Sequence of chain 10.B:
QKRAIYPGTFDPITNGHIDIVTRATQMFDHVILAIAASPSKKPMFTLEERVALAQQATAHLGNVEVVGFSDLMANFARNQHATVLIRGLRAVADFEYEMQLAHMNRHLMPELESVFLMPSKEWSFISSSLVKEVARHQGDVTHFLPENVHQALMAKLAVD

The protein below binds the small molecule below.
Small molecule (SMILES): CC(C)(CO)[C@@H](O)C(=O)NCCc1nc2cccc(O)c2[nH]1

Binding-site contacts:
Ligand atom O15 contacts residue MET74 of chain 10.B at 3.1 Å.
Ligand atom C21 contacts residue GLY9 of chain 10.B at 3.8 Å.
Ligand atom C3 contacts residue MET74 of chain 10.B at 3.9 Å (hydrophobic).
Ligand atom C3 contacts residue PHE70 of chain 10.B at 3.9 Å (hydrophobic).
Ligand atom O13 contacts residue MET74 of chain 10.B at 3.6 Å (h-bond).
Ligand atom C1 contacts residue MET74 of chain 10.B at 3.8 Å (hydrophobic).
Ligand atom C2 contacts residue MET74 of chain 10.B at 3.9 Å (hydrophobic).
Ligand atom O22 contacts residue ARG88 of chain 10.B at 3.3 Å (salt-bridge).
Ligand atom C5 contacts residue ASN106 of chain 10.B at 3.1 Å.
Ligand atom C19 contacts residue THR10 of chain 10.B at 3.8 Å.
Ligand atom O13 contacts residue LEU73 of chain 10.B at 3.6 Å.
Ligand atom O22 contacts residue TYR98 of chain 10.B at 3.5 Å (h-bond).
Ligand atom C2 contacts residue ASP72 of chain 10.B at 3.9 Å.
Ligand atom C10 contacts residue ASN106 of chain 10.B at 3.2 Å.
Ligand atom O22 contacts residue LEU102 of chain 10.B at 3.4 Å.
Ligand atom C7 contacts residue LEU131 of chain 9.B at 3.9 Å (hydrophobic).
Ligand atom O17 contacts residue TYR98 of chain 10.B at 3.8 Å.
Ligand atom C19 contacts residue GLY9 of chain 10.B at 3.8 Å.
Ligand atom C6 contacts residue LEU102 of chain 10.B at 3.7 Å (hydrophobic).
Ligand atom C5 contacts residue MET105 of chain 10.B at 3.9 Å (hydrophobic).
Ligand atom O13 contacts residue LEU109 of chain 10.B at 3.9 Å.
Ligand atom C20 contacts residue ARG88 of chain 10.B at 3.6 Å.
Ligand atom N11 contacts residue LEU73 of chain 10.B at 3.4 Å.
Ligand atom C9 contacts residue MET74 of chain 10.B at 3.9 Å (hydrophobic).
Ligand atom C19 contacts residue ALA37 of chain 10.B at 4.0 Å (hydrophobic).
Ligand atom N11 contacts residue MET74 of chain 10.B at 3.0 Å (h-bond).
Ligand atom C5 contacts residue LEU109 of chain 10.B at 3.8 Å (hydrophobic).
Ligand atom C1 contacts residue LEU73 of chain 10.B at 3.9 Å (hydrophobic).
Ligand atom O13 contacts residue ASN106 of chain 10.B at 2.7 Å (h-bond).
Ligand atom C10 contacts residue LEU73 of chain 10.B at 3.6 Å (hydrophobic).
Ligand atom C7 contacts residue LEU102 of chain 10.B at 3.8 Å (hydrophobic).
Ligand atom C21 contacts residue PRO8 of chain 10.B at 3.8 Å (hydrophobic).
Ligand atom C6 contacts residue VAL135 of chain 9.B at 3.5 Å (hydrophobic).
Ligand atom C21 contacts residue ARG88 of chain 10.B at 3.3 Å.
Ligand atom C6 contacts residue MET105 of chain 10.B at 3.8 Å (hydrophobic).
Ligand atom C7 contacts residue VAL135 of chain 9.B at 3.8 Å (hydrophobic).
Ligand atom C3 contacts residue ASP72 of chain 10.B at 4.0 Å.
Ligand atom C6 contacts residue LEU131 of chain 9.B at 3.9 Å (hydrophobic).
Ligand atom C9 contacts residue LEU73 of chain 10.B at 3.4 Å (hydrophobic).
Ligand atom O13 contacts residue ALA75 of chain 10.B at 3.0 Å (h-bond).

Sequence of chain 9.B:
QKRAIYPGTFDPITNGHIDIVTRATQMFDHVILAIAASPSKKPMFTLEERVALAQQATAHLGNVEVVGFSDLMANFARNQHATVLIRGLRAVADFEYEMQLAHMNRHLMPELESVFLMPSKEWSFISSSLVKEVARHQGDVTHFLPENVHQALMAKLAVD